Sequence of chain 1.B:
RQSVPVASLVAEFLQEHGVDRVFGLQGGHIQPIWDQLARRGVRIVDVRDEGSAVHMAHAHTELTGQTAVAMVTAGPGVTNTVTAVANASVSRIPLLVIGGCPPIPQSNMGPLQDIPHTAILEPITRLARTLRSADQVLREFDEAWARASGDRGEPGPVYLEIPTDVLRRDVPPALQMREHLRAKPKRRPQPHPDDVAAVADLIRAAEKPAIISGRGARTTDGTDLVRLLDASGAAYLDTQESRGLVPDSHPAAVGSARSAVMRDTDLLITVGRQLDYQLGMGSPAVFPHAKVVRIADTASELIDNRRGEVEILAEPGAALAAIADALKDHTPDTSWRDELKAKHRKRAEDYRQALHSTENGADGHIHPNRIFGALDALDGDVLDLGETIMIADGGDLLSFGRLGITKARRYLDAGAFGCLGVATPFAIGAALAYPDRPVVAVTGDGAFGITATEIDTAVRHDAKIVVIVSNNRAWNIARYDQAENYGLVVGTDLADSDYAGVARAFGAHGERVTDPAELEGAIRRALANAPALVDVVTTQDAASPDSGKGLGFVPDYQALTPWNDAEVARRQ

Sequence of chain 1.A:
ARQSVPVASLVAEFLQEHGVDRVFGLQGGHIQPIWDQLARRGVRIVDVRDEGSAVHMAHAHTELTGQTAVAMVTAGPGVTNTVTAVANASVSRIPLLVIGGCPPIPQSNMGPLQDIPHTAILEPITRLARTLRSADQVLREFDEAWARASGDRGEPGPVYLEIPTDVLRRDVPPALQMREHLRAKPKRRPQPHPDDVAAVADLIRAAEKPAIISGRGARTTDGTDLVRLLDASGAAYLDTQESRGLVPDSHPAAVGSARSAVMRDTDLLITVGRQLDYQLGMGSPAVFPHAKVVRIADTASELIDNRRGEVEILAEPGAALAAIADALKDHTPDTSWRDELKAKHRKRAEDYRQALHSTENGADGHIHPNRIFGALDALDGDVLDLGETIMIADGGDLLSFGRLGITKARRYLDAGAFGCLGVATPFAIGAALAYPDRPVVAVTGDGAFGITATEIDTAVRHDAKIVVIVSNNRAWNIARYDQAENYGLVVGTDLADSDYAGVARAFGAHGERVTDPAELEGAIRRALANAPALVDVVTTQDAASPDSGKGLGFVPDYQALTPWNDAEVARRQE

Binding-site contacts:
Ligand atom N3A contacts residue SER282 of chain 1.B at 3.6 Å.
Ligand atom C4 contacts residue LEU577 of chain 1.B at 3.5 Å (hydrophobic).
Ligand atom O3 contacts residue GLY54 of chain 1.A at 3.0 Å (h-bond).
Ligand atom O7A contacts residue ARG284 of chain 1.B at 3.4 Å (salt-bridge).
Ligand atom O1 contacts residue GLN139 of chain 1.A at 3.2 Å (h-bond).
Ligand atom N1A contacts residue ALA374 of chain 1.B at 3.6 Å.
Ligand atom CAP contacts residue ASP572 of chain 1.B at 3.5 Å.
Ligand atom O2B contacts residue ALA283 of chain 1.B at 3.5 Å (h-bond).
Ligand atom C7P contacts residue LEU577 of chain 1.B at 3.7 Å (hydrophobic).
Ligand atom O4A contacts residue ARG284 of chain 1.B at 3.0 Å (salt-bridge).
Ligand atom O2B contacts residue ARG373 of chain 1.B at 3.7 Å.
Ligand atom O3B contacts residue ARG373 of chain 1.B at 3.5 Å (salt-bridge).
Ligand atom O3A contacts residue ARG284 of chain 1.B at 3.2 Å.
Ligand atom C2A contacts residue SER282 of chain 1.B at 3.7 Å.
Ligand atom P3B contacts residue SER285 of chain 1.B at 3.5 Å.
Ligand atom OAP contacts residue ASP572 of chain 1.B at 2.7 Å (salt-bridge).
Ligand atom O5P contacts residue GLY444 of chain 1.B at 3.3 Å.
Ligand atom C4A contacts residue SER282 of chain 1.B at 3.6 Å.
Ligand atom C1 contacts residue TPW1 of chain 1.G at 3.3 Å.
Ligand atom O2B contacts residue ARG284 of chain 1.B at 3.2 Å (salt-bridge).
Ligand atom O5A contacts residue LYS575 of chain 1.B at 2.6 Å (salt-bridge).
Ligand atom O2B contacts residue SER282 of chain 1.B at 3.1 Å.
Ligand atom O1 contacts residue TPW1 of chain 1.G at 3.2 Å (h-bond).
Ligand atom O4B contacts residue LEU429 of chain 1.B at 3.5 Å.
Ligand atom O9P contacts residue GLN266 of chain 1.B at 2.9 Å (h-bond).
Ligand atom O9A contacts residue SER285 of chain 1.B at 2.7 Å (h-bond).
Ligand atom N1A contacts residue TYR377 of chain 1.B at 3.6 Å.
Ligand atom O7A contacts residue SER285 of chain 1.B at 2.9 Å (h-bond).
Ligand atom O9P contacts residue GLN304 of chain 1.B at 3.4 Å (h-bond).
Ligand atom O7A contacts residue ARG373 of chain 1.B at 3.6 Å (salt-bridge).
Ligand atom C7P contacts residue TYR303 of chain 1.B at 3.6 Å (hydrophobic).
Ligand atom N7A contacts residue GLY281 of chain 1.B at 3.4 Å (h-bond).
Ligand atom OAP contacts residue ARG428 of chain 1.B at 3.7 Å.
Ligand atom CEP contacts residue GLN304 of chain 1.B at 3.6 Å.
Ligand atom O2B contacts residue GLY281 of chain 1.B at 3.6 Å (h-bond).
Ligand atom O3 contacts residue TPW1 of chain 1.G at 3.5 Å.
Ligand atom O8A contacts residue ARG373 of chain 1.B at 3.2 Å (salt-bridge).
Ligand atom C8A contacts residue GLY281 of chain 1.B at 3.0 Å.
Ligand atom CAP contacts residue ARG428 of chain 1.B at 3.4 Å.
Ligand atom O2A contacts residue ARG428 of chain 1.B at 2.9 Å (salt-bridge).

The small molecule below binds the protein below.
Small molecule (SMILES): CC(C)(O)C(=O)SCCNC(=O)CCNC(=O)[C@H](O)C(C)(C)COP(=O)(O)OP(=O)(O)OC[C@H]1O[C@@H](n2cnc3c(N)ncnc32)[C@H](O)[C@@H]1OP(=O)(O)O